The protein below binds the small molecule below.
Small molecule (SMILES): CC(=O)N[C@H]1[C@H](O[C@H]2[C@H](O)[C@@H](NC(C)=O)CO[C@@H]2CO)O[C@H](CO)[C@@H](O)[C@@H]1O

Sequence of chain 1.D:
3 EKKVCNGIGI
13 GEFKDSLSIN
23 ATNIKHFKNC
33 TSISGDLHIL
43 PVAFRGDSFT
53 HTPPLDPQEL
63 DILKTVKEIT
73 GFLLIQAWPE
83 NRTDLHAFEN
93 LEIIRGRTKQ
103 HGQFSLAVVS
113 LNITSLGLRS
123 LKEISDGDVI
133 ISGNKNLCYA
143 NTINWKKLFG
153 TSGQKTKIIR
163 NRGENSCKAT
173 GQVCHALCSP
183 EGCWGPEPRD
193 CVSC

Binding-site contacts:
Ligand atom O5 contacts residue GLU82 of chain 1.D at 4.4 Å.
Ligand atom C7 contacts residue GLU82 of chain 1.D at 3.8 Å.
Ligand atom N2 contacts residue GLU82 of chain 1.D at 3.8 Å.
Ligand atom O7 contacts residue ASN114 of chain 1.D at 4.5 Å.
Ligand atom C4 contacts residue ASN114 of chain 1.D at 4.2 Å.
Ligand atom O6 contacts residue THR116 of chain 1.D at 3.6 Å.
Ligand atom O5 contacts residue ASN114 of chain 1.D at 2.3 Å (h-bond).
Ligand atom O5 contacts residue ASN138 of chain 1.D at 3.7 Å.
Ligand atom C5 contacts residue ASN138 of chain 1.D at 3.8 Å.
Ligand atom N2 contacts residue ASN114 of chain 1.D at 3.0 Å (h-bond).
Ligand atom C3 contacts residue ASN114 of chain 1.D at 3.8 Å.
Ligand atom C1 contacts residue ASN114 of chain 1.D at 1.4 Å.
Ligand atom C5 contacts residue ASN114 of chain 1.D at 3.6 Å.
Ligand atom C1 contacts residue GLU82 of chain 1.D at 3.8 Å.
Ligand atom C2 contacts residue ASN114 of chain 1.D at 2.5 Å.
Ligand atom C6 contacts residue THR116 of chain 1.D at 4.0 Å.
Ligand atom C2 contacts residue GLU82 of chain 1.D at 3.7 Å.
Ligand atom C6 contacts residue ASN138 of chain 1.D at 4.0 Å.
Ligand atom C1 contacts residue ASN138 of chain 1.D at 4.1 Å.
Ligand atom O7 contacts residue GLU82 of chain 1.D at 3.6 Å.
Ligand atom C7 contacts residue ASN114 of chain 1.D at 4.0 Å.
Ligand atom C8 contacts residue GLU82 of chain 1.D at 3.4 Å.
Ligand atom O7 contacts residue ASN83 of chain 1.D at 3.9 Å.